Sequence of chain 1.A:
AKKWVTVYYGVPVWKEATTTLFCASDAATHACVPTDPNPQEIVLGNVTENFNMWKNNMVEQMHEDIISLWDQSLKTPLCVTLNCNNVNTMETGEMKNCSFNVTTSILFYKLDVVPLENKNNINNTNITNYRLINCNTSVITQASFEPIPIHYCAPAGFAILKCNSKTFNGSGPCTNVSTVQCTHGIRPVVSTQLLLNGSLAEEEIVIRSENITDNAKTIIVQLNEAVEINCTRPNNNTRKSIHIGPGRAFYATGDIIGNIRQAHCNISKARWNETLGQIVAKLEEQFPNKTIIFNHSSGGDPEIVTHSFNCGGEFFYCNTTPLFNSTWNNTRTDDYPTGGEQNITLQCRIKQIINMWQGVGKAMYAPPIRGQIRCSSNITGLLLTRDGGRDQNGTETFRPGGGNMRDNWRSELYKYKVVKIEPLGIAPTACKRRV

A protein and the small-molecule ligand that binds it are described below.
Small molecule (SMILES): CC(=O)N[C@H]1[C@H](O[C@H]2[C@H](O)[C@@H](NC(C)=O)CO[C@@H]2CO)O[C@H](CO)[C@@H](O[C@@H]2O[C@H](CO)[C@@H](O)[C@H](O[C@H]3O[C@H](CO)[C@@H](O)[C@H](O)[C@@H]3O)[C@@H]2O)[C@@H]1O

Binding-site contacts:
Ligand atom C8 contacts residue LEU277 of chain 1.A at 3.8 Å (hydrophobic).
Ligand atom O4 contacts residue SER225 of chain 1.A at 4.2 Å.
Ligand atom C8 contacts residue ASN391 of chain 1.A at 3.5 Å.
Ligand atom C1 contacts residue SER457 of chain 1.A at 4.1 Å.
Ligand atom C7 contacts residue ASN391 of chain 1.A at 3.7 Å.
Ligand atom C4 contacts residue SER457 of chain 1.A at 3.7 Å.
Ligand atom C5 contacts residue GLU227 of chain 1.A at 4.2 Å.
Ligand atom O7 contacts residue ASN278 of chain 1.A at 4.1 Å.
Ligand atom C5 contacts residue ASN278 of chain 1.A at 3.6 Å.
Ligand atom C6 contacts residue GLY393 of chain 1.A at 3.9 Å.
Ligand atom O6 contacts residue ARG455 of chain 1.A at 4.0 Å.
Ligand atom O5 contacts residue NAG1 of chain 1.W at 3.6 Å.
Ligand atom C4 contacts residue ASN278 of chain 1.A at 4.2 Å.
Ligand atom C5 contacts residue SER457 of chain 1.A at 3.7 Å.
Ligand atom C1 contacts residue SER458 of chain 1.A at 3.8 Å.
Ligand atom C7 contacts residue ASN278 of chain 1.A at 3.7 Å.
Ligand atom C2 contacts residue SER458 of chain 1.A at 4.0 Å.
Ligand atom N2 contacts residue SER458 of chain 1.A at 3.4 Å.
Ligand atom N2 contacts residue ASN278 of chain 1.A at 2.9 Å (h-bond).
Ligand atom C7 contacts residue VAL270 of chain 1.A at 4.2 Å (hydrophobic).
Ligand atom C2 contacts residue ASN278 of chain 1.A at 2.5 Å.
Ligand atom O4 contacts residue SER457 of chain 1.A at 3.6 Å (h-bond).
Ligand atom O5 contacts residue ASN278 of chain 1.A at 2.3 Å (h-bond).
Ligand atom C3 contacts residue ASN278 of chain 1.A at 3.8 Å.
Ligand atom C5 contacts residue NAG1 of chain 1.W at 4.2 Å.
Ligand atom C3 contacts residue SER457 of chain 1.A at 3.4 Å.
Ligand atom O6 contacts residue GLY393 of chain 1.A at 4.0 Å.
Ligand atom O7 contacts residue SER457 of chain 1.A at 3.9 Å.
Ligand atom C2 contacts residue SER457 of chain 1.A at 4.2 Å.
Ligand atom O7 contacts residue PRO228 of chain 1.A at 4.2 Å.
Ligand atom C6 contacts residue GLY393 of chain 1.A at 4.0 Å.
Ligand atom C8 contacts residue VAL270 of chain 1.A at 3.8 Å (hydrophobic).
Ligand atom O7 contacts residue VAL270 of chain 1.A at 4.1 Å.
Ligand atom C6 contacts residue GLU227 of chain 1.A at 4.3 Å.
Ligand atom C1 contacts residue ASN278 of chain 1.A at 1.4 Å.
Ligand atom O2 contacts residue GLU227 of chain 1.A at 4.2 Å.
Ligand atom C6 contacts residue NAG1 of chain 1.W at 3.7 Å.
Ligand atom O6 contacts residue GLY393 of chain 1.A at 4.0 Å.
Ligand atom O3 contacts residue SER457 of chain 1.A at 4.3 Å.
Ligand atom O7 contacts residue ASN391 of chain 1.A at 3.7 Å.